Sequence of chain 1.D:
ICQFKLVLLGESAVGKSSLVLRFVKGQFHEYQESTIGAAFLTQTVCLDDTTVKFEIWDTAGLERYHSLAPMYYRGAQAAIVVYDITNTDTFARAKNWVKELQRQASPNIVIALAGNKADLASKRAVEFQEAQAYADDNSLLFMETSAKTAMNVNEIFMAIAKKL

Binding-site contacts:
Ligand atom O1G contacts residue SER18 of chain 1.D at 2.5 Å (h-bond).
Ligand atom O2B contacts residue MG1 of chain 1.R at 2.0 Å.
Ligand atom O1A contacts residue SER24 of chain 1.D at 3.0 Å (h-bond).
Ligand atom O3' contacts residue GLU36 of chain 1.D at 2.7 Å (salt-bridge).
Ligand atom O2' contacts residue GLU36 of chain 1.D at 2.8 Å (salt-bridge).
Ligand atom O2G contacts residue MG1 of chain 1.R at 2.0 Å.
Ligand atom N2 contacts residue LEU126 of chain 1.D at 3.5 Å.
Ligand atom O2B contacts residue SER23 of chain 1.D at 2.9 Å (h-bond).
Ligand atom O1G contacts residue SER40 of chain 1.D at 2.9 Å (h-bond).
Ligand atom PG contacts residue MG1 of chain 1.R at 3.1 Å.
Ligand atom N9 contacts residue LYS123 of chain 1.D at 3.5 Å.
Ligand atom C8 contacts residue GLY21 of chain 1.D at 3.5 Å.
Ligand atom O1A contacts residue GLY21 of chain 1.D at 3.2 Å.
Ligand atom O6 contacts residue ASN122 of chain 1.D at 3.4 Å (h-bond).
Ligand atom PB contacts residue MG1 of chain 1.R at 3.1 Å.
Ligand atom N3B contacts residue ALA19 of chain 1.D at 3.1 Å (h-bond).
Ligand atom O2' contacts residue HIS35 of chain 1.D at 2.8 Å (h-bond).
Ligand atom O6 contacts residue LYS123 of chain 1.D at 3.4 Å (salt-bridge).
Ligand atom O1B contacts residue ALA19 of chain 1.D at 3.5 Å (h-bond).
Ligand atom N2 contacts residue ASP125 of chain 1.D at 3.2 Å (salt-bridge).
Ligand atom N3B contacts residue MG1 of chain 1.R at 3.4 Å.
Ligand atom O1A contacts residue SER23 of chain 1.D at 3.1 Å (h-bond).
Ligand atom O3A contacts residue ALA19 of chain 1.D at 3.5 Å.
Ligand atom O4' contacts residue LYS123 of chain 1.D at 3.0 Å (salt-bridge).
Ligand atom N1 contacts residue ASP125 of chain 1.D at 2.6 Å (salt-bridge).
Ligand atom O1A contacts residue LYS22 of chain 1.D at 3.5 Å (salt-bridge).
Ligand atom C6 contacts residue LYS123 of chain 1.D at 3.5 Å.
Ligand atom O6 contacts residue ALA153 of chain 1.D at 2.8 Å (h-bond).
Ligand atom O3G contacts residue LYS22 of chain 1.D at 2.4 Å (salt-bridge).
Ligand atom C5 contacts residue LYS123 of chain 1.D at 3.5 Å.
Ligand atom O3G contacts residue GLY67 of chain 1.D at 2.9 Å (h-bond).
Ligand atom O2G contacts residue THR41 of chain 1.D at 2.4 Å (h-bond).
Ligand atom C2 contacts residue ASP125 of chain 1.D at 3.5 Å.
Ligand atom N7 contacts residue ASN122 of chain 1.D at 2.9 Å (h-bond).
Ligand atom O3G contacts residue SER18 of chain 1.D at 3.4 Å.
Ligand atom O3A contacts residue GLY21 of chain 1.D at 3.2 Å (h-bond).
Ligand atom PB contacts residue LYS22 of chain 1.D at 3.5 Å.
Ligand atom O6 contacts residue SER152 of chain 1.D at 3.3 Å.
Ligand atom O1B contacts residue LYS22 of chain 1.D at 2.4 Å (salt-bridge).
Ligand atom O1B contacts residue GLY21 of chain 1.D at 3.5 Å (h-bond).

This small molecule binds to this protein.
Small molecule (SMILES): Nc1nc2c(ncn2[C@@H]2O[C@H](CO[P](=O)(O)O[P](=O)(O)NP(=O)(O)O)[C@@H](O)[C@H]2O)c(=O)[nH]1